This small molecule binds to this protein.
Small molecule (SMILES): CC(=O)N[C@@H]1[C@@H](O)[C@H](O)[C@@H](CO)O[C@H]1O

Sequence of chain 1.A:
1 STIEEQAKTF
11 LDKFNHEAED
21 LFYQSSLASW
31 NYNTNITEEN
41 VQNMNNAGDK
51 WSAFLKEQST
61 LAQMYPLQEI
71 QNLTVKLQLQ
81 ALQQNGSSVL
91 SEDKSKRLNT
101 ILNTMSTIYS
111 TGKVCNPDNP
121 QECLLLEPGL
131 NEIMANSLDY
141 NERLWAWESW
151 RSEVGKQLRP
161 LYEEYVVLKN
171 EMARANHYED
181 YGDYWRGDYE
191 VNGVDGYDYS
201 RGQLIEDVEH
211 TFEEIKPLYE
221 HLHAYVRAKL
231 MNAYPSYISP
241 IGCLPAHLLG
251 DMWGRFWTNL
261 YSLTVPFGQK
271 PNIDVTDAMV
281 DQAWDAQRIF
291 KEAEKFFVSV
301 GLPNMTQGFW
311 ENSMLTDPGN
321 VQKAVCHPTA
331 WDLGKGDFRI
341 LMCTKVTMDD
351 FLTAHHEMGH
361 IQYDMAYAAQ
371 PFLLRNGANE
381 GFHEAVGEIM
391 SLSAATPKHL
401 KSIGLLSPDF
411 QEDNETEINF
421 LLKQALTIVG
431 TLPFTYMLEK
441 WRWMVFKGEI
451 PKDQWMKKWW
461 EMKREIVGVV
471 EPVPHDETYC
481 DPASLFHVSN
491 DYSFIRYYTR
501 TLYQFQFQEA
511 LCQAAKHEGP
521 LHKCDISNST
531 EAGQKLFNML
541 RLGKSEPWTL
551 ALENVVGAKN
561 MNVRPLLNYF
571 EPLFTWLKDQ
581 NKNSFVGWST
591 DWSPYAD

Binding-site contacts:
Ligand atom C5 contacts residue THR37 of chain 1.A at 4.5 Å.
Ligand atom C2 contacts residue ASN35 of chain 1.A at 2.5 Å.
Ligand atom C1 contacts residue ASN40 of chain 1.A at 4.4 Å.
Ligand atom O5 contacts residue ASN40 of chain 1.A at 3.6 Å (h-bond).
Ligand atom C1 contacts residue THR37 of chain 1.A at 4.4 Å.
Ligand atom O6 contacts residue ASN35 of chain 1.A at 4.5 Å.
Ligand atom O7 contacts residue ASN35 of chain 1.A at 4.0 Å.
Ligand atom C8 contacts residue GLN322 of chain 1.A at 3.4 Å.
Ligand atom C7 contacts residue GLN322 of chain 1.A at 4.5 Å.
Ligand atom C5 contacts residue ASN35 of chain 1.A at 3.6 Å.
Ligand atom O6 contacts residue ASN40 of chain 1.A at 3.2 Å (h-bond).
Ligand atom C6 contacts residue GLU39 of chain 1.A at 3.1 Å.
Ligand atom C3 contacts residue ASN35 of chain 1.A at 3.8 Å.
Ligand atom O5 contacts residue ASN35 of chain 1.A at 2.3 Å (h-bond).
Ligand atom C1 contacts residue ASN35 of chain 1.A at 1.4 Å.
Ligand atom C4 contacts residue ASN35 of chain 1.A at 4.2 Å.
Ligand atom C6 contacts residue ASN40 of chain 1.A at 4.5 Å.
Ligand atom C6 contacts residue THR37 of chain 1.A at 4.2 Å.
Ligand atom O6 contacts residue THR37 of chain 1.A at 3.0 Å (h-bond).
Ligand atom O5 contacts residue THR37 of chain 1.A at 3.9 Å.
Ligand atom C7 contacts residue ASN35 of chain 1.A at 3.8 Å.
Ligand atom N2 contacts residue ASN35 of chain 1.A at 3.0 Å (h-bond).
Ligand atom O6 contacts residue GLU39 of chain 1.A at 3.1 Å (salt-bridge).